Binding-site contacts:
Ligand atom CAG contacts residue ASP163 of chain 1.A at 3.1 Å.
Ligand atom FBL contacts residue PHE76 of chain 1.A at 3.6 Å.
Ligand atom FBK contacts residue SER162 of chain 1.A at 3.2 Å.
Ligand atom CAM contacts residue TYR141 of chain 1.A at 3.4 Å (hydrophobic).
Ligand atom OAI contacts residue ASP163 of chain 1.A at 2.9 Å (salt-bridge).
Ligand atom CAJ contacts residue GLU69 of chain 1.A at 3.5 Å.
Ligand atom CAF contacts residue MET73 of chain 1.A at 3.6 Å (hydrophobic).
Ligand atom CAF contacts residue GLU69 of chain 1.A at 3.2 Å.
Ligand atom CAJ contacts residue ASP163 of chain 1.A at 3.7 Å.
Ligand atom NAH contacts residue GLU69 of chain 1.A at 2.9 Å (salt-bridge).
Ligand atom OAI contacts residue SER162 of chain 1.A at 3.5 Å.
Ligand atom CAY contacts residue LEU152 of chain 1.A at 3.6 Å (hydrophobic).
Ligand atom CAE contacts residue MET73 of chain 1.A at 3.5 Å (hydrophobic).
Ligand atom CAC contacts residue THR98 of chain 1.A at 3.5 Å.
Ligand atom CAR contacts residue ALA50 of chain 1.A at 3.5 Å (hydrophobic).
Ligand atom CAN contacts residue TYR141 of chain 1.A at 3.4 Å (hydrophobic).
Ligand atom NAZ contacts residue MET101 of chain 1.A at 2.8 Å (h-bond).
Ligand atom NAS contacts residue ALA50 of chain 1.A at 3.2 Å.
Ligand atom NAQ contacts residue THR98 of chain 1.A at 3.0 Å (h-bond).
Ligand atom CAO contacts residue GLU69 of chain 1.A at 3.2 Å.
Ligand atom CAB contacts residue THR98 of chain 1.A at 3.6 Å.
Ligand atom CBA contacts residue TYR100 of chain 1.A at 3.5 Å (hydrophobic).
Ligand atom NAW contacts residue PHE164 of chain 1.A at 3.4 Å.
Ligand atom NAH contacts residue MET73 of chain 1.A at 3.4 Å.
Ligand atom CAV contacts residue PHE164 of chain 1.A at 3.4 Å (hydrophobic).
Ligand atom CBG contacts residue VAL33 of chain 1.A at 3.6 Å (hydrophobic).
Ligand atom FBJ contacts residue VAL161 of chain 1.A at 3.5 Å.
Ligand atom CAD contacts residue ILE82 of chain 1.A at 3.6 Å (hydrophobic).
Ligand atom CBA contacts residue MET101 of chain 1.A at 3.4 Å (hydrophobic).
Ligand atom CAR contacts residue PHE164 of chain 1.A at 3.6 Å (hydrophobic).
Ligand atom NAZ contacts residue TYR100 of chain 1.A at 3.4 Å.
Ligand atom CBH contacts residue PHE164 of chain 1.A at 3.6 Å (hydrophobic).
Ligand atom CBE contacts residue ILE25 of chain 1.A at 3.4 Å (hydrophobic).
Ligand atom CAG contacts residue MET73 of chain 1.A at 3.5 Å (hydrophobic).
Ligand atom CAK contacts residue ASP163 of chain 1.A at 3.5 Å.
Ligand atom NBC contacts residue PHE164 of chain 1.A at 3.5 Å.
Ligand atom FBJ contacts residue ILE81 of chain 1.A at 3.5 Å.
Ligand atom NAQ contacts residue ALA50 of chain 1.A at 3.7 Å.
Ligand atom FBK contacts residue HIS143 of chain 1.A at 3.6 Å.
Ligand atom NAH contacts residue ASP163 of chain 1.A at 3.3 Å (salt-bridge).

Sequence of chain 1.A:
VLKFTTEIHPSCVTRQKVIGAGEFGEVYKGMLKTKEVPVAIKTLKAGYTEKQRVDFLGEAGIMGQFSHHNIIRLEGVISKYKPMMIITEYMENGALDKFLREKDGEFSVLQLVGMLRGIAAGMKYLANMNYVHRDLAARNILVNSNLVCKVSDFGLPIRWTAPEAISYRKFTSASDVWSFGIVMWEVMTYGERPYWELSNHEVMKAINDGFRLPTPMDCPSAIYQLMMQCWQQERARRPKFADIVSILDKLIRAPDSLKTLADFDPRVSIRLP

The small molecule below binds the protein below.
Small molecule (SMILES): Cc1ccc(C(=O)Nc2cccc(C(F)(F)F)c2)cc1Nc1nc(N2CCOCC2)nc(-n2ccnc2)n1